Sequence of chain 1.B:
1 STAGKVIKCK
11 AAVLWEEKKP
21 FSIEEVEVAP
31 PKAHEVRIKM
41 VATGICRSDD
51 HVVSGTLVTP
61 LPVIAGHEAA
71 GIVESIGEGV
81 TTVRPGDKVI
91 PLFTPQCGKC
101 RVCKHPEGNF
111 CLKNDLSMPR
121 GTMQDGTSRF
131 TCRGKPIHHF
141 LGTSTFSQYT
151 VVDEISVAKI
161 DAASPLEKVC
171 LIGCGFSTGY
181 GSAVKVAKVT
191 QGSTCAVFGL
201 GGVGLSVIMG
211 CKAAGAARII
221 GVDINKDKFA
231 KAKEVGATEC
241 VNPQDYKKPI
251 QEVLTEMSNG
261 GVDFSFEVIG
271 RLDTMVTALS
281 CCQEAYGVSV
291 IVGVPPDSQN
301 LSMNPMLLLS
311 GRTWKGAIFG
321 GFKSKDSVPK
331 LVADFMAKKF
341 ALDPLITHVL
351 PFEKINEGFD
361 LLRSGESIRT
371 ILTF

Sequence of chain 1.A:
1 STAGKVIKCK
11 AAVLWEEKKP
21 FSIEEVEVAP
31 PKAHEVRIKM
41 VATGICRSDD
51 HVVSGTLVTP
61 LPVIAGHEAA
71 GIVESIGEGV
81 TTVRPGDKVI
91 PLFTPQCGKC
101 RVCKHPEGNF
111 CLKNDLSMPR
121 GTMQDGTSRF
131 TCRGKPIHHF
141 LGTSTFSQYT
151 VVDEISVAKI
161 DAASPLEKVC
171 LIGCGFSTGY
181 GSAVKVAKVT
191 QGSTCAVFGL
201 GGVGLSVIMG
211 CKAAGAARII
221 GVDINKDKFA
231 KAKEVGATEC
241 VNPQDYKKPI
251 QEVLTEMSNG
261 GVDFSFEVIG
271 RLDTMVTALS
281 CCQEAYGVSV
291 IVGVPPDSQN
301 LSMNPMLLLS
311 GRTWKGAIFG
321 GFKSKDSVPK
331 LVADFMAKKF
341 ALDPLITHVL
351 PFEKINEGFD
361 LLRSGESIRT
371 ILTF

Binding-site contacts:
Ligand atom C7 contacts residue NAI1 of chain 1.G at 4.0 Å.
Ligand atom O1 contacts residue ZN1 of chain 1.E at 2.3 Å.
Ligand atom C5 contacts residue LEU116 of chain 1.A at 3.9 Å (hydrophobic).
Ligand atom C1 contacts residue PHE93 of chain 1.A at 3.8 Å (hydrophobic).
Ligand atom C7 contacts residue HIS67 of chain 1.A at 3.2 Å.
Ligand atom C1 contacts residue LEU141 of chain 1.A at 4.4 Å (hydrophobic).
Ligand atom C4 contacts residue LEU116 of chain 1.A at 3.5 Å (hydrophobic).
Ligand atom C4 contacts residue VAL294 of chain 1.A at 3.5 Å (hydrophobic).
Ligand atom C3 contacts residue NAI1 of chain 1.G at 3.6 Å.
Ligand atom BR4 contacts residue LEU116 of chain 1.A at 3.9 Å.
Ligand atom C3 contacts residue ILE318 of chain 1.A at 3.9 Å (hydrophobic).
Ligand atom C2 contacts residue PHE93 of chain 1.A at 3.6 Å (hydrophobic).
Ligand atom C5 contacts residue VAL294 of chain 1.A at 3.9 Å (hydrophobic).
Ligand atom C5 contacts residue LEU57 of chain 1.A at 3.9 Å (hydrophobic).
Ligand atom C6 contacts residue VAL294 of chain 1.A at 4.4 Å (hydrophobic).
Ligand atom C7 contacts residue SER48 of chain 1.A at 3.5 Å.
Ligand atom C7 contacts residue PHE93 of chain 1.A at 3.8 Å (hydrophobic).
Ligand atom C2 contacts residue LEU116 of chain 1.A at 4.3 Å (hydrophobic).
Ligand atom BR4 contacts residue ILE318 of chain 1.A at 4.1 Å.
Ligand atom C7 contacts residue ZN1 of chain 1.E at 3.2 Å.
Ligand atom C2 contacts residue VAL294 of chain 1.A at 4.3 Å (hydrophobic).
Ligand atom C2 contacts residue SER48 of chain 1.A at 4.3 Å.
Ligand atom BR4 contacts residue VAL294 of chain 1.A at 3.8 Å.
Ligand atom C6 contacts residue SER48 of chain 1.A at 3.7 Å.
Ligand atom C2 contacts residue NAI1 of chain 1.G at 3.4 Å.
Ligand atom C3 contacts residue VAL294 of chain 1.A at 3.7 Å (hydrophobic).
Ligand atom BR4 contacts residue MET306 of chain 1.B at 4.0 Å.
Ligand atom C3 contacts residue LEU116 of chain 1.A at 3.8 Å (hydrophobic).
Ligand atom C6 contacts residue LEU141 of chain 1.A at 4.1 Å (hydrophobic).
Ligand atom C7 contacts residue CYS174 of chain 1.A at 4.1 Å (hydrophobic).
Ligand atom BR4 contacts residue LEU309 of chain 1.B at 3.4 Å.
Ligand atom O1 contacts residue NAI1 of chain 1.G at 3.1 Å.
Ligand atom C1 contacts residue NAI1 of chain 1.G at 4.2 Å.
Ligand atom C7 contacts residue LEU141 of chain 1.A at 4.2 Å (hydrophobic).
Ligand atom O1 contacts residue CYS46 of chain 1.A at 3.7 Å.
Ligand atom O1 contacts residue CYS174 of chain 1.A at 3.4 Å (h-bond).
Ligand atom C1 contacts residue SER48 of chain 1.A at 3.6 Å.
Ligand atom C6 contacts residue LEU57 of chain 1.A at 4.0 Å (hydrophobic).
Ligand atom O1 contacts residue SER48 of chain 1.A at 2.6 Å (h-bond).
Ligand atom O1 contacts residue HIS67 of chain 1.A at 3.1 Å (h-bond).

The protein below binds the small molecule below.
Small molecule (SMILES): OCc1ccc(Br)cc1